Binding-site contacts:
Ligand atom C5 contacts residue THR98 of chain 1.A at 3.8 Å.
Ligand atom O1' contacts residue LEU68 of chain 1.A at 3.0 Å.
Ligand atom C2 contacts residue PHE6 of chain 1.A at 3.7 Å (hydrophobic).
Ligand atom C6 contacts residue ILE69 of chain 1.A at 4.0 Å (hydrophobic).
Ligand atom O1' contacts residue ARG88 of chain 1.A at 2.9 Å (salt-bridge).
Ligand atom C3 contacts residue ILE90 of chain 1.A at 4.4 Å (hydrophobic).
Ligand atom O2' contacts residue ARG88 of chain 1.A at 2.6 Å.
Ligand atom C3 contacts residue PHE6 of chain 1.A at 3.7 Å (hydrophobic).
Ligand atom C4 contacts residue GLY65 of chain 1.A at 4.0 Å.
Ligand atom C1 contacts residue ILE90 of chain 1.A at 3.8 Å (hydrophobic).
Ligand atom O2' contacts residue ILE90 of chain 1.A at 4.3 Å.
Ligand atom C1' contacts residue LEU68 of chain 1.A at 3.5 Å (hydrophobic).
Ligand atom O2' contacts residue LEU68 of chain 1.A at 3.6 Å.
Ligand atom C4 contacts residue PHE6 of chain 1.A at 4.3 Å (hydrophobic).
Ligand atom C3 contacts residue THR94 of chain 1.A at 4.5 Å.
Ligand atom O2 contacts residue LEU68 of chain 1.A at 4.5 Å.
Ligand atom C6 contacts residue ILE90 of chain 1.A at 4.1 Å (hydrophobic).
Ligand atom C5 contacts residue GLY65 of chain 1.A at 3.5 Å.
Ligand atom C5 contacts residue ILE90 of chain 1.A at 4.5 Å (hydrophobic).
Ligand atom C1 contacts residue PHE6 of chain 1.A at 4.5 Å (hydrophobic).
Ligand atom O2 contacts residue PHE6 of chain 1.A at 3.8 Å.
Ligand atom C1 contacts residue LEU68 of chain 1.A at 4.0 Å (hydrophobic).
Ligand atom C4 contacts residue THR98 of chain 1.A at 4.4 Å.
Ligand atom C1 contacts residue GLY65 of chain 1.A at 4.4 Å.
Ligand atom C6 contacts residue GLY65 of chain 1.A at 3.6 Å.
Ligand atom C5 contacts residue THR94 of chain 1.A at 4.2 Å.
Ligand atom C4 contacts residue THR94 of chain 1.A at 3.7 Å.
Ligand atom C1' contacts residue ARG88 of chain 1.A at 3.4 Å.
Ligand atom C2 contacts residue ILE90 of chain 1.A at 3.9 Å (hydrophobic).
Ligand atom C1' contacts residue ILE90 of chain 1.A at 4.0 Å (hydrophobic).
Ligand atom O2 contacts residue GLU7 of chain 2.A at 3.9 Å.
Ligand atom O2 contacts residue ARG47 of chain 2.A at 4.4 Å.
Ligand atom O2' contacts residue ILE69 of chain 1.A at 3.7 Å.
Ligand atom O2 contacts residue ILE90 of chain 1.A at 4.2 Å.

Sequence of chain 2.A:
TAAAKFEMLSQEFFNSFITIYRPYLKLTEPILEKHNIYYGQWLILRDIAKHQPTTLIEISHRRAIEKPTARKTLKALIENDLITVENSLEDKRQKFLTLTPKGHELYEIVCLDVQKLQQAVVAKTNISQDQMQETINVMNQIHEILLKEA

Sequence of chain 1.A:
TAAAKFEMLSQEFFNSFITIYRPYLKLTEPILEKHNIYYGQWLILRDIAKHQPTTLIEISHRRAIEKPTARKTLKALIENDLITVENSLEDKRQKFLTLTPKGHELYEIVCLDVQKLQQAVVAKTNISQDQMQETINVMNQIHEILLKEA

This small molecule binds to this protein.
Small molecule (SMILES): O=C(O)c1ccccc1O